A protein and the small-molecule ligand that binds it are described below.
Small molecule (SMILES): CO[C@@H](C(=O)NCCOc1c(C)cc(C)cc1C)[C@H](O)[C@@H](O)[C@H](O)/C=C/C(C)(C)C

Binding-site contacts:
Ligand atom C29 contacts residue GLY36 of chain 1.A at 3.5 Å.
Ligand atom O4 contacts residue HIS114 of chain 1.A at 3.2 Å (h-bond).
Ligand atom C05 contacts residue MN1 of chain 1.C at 3.1 Å.
Ligand atom O3 contacts residue ASP142 of chain 1.A at 3.3 Å (salt-bridge).
Ligand atom C08 contacts residue TYR97 of chain 1.A at 3.4 Å (hydrophobic).
Ligand atom C24 contacts residue HIS212 of chain 1.A at 3.4 Å.
Ligand atom C05 contacts residue ASP131 of chain 1.A at 3.6 Å.
Ligand atom C04 contacts residue MN1 of chain 1.C at 3.1 Å.
Ligand atom O3 contacts residue ASP131 of chain 1.A at 3.3 Å (salt-bridge).
Ligand atom O5 contacts residue GLU238 of chain 1.A at 3.4 Å (salt-bridge).
Ligand atom O1 contacts residue ASP131 of chain 1.A at 2.9 Å (salt-bridge).
Ligand atom C05 contacts residue MN1 of chain 1.B at 3.1 Å.
Ligand atom C29 contacts residue HIS212 of chain 1.A at 3.5 Å.
Ligand atom C10 contacts residue CYS105 of chain 1.A at 3.7 Å (hydrophobic).
Ligand atom C06 contacts residue HIS212 of chain 1.A at 3.6 Å.
Ligand atom O3 contacts residue MN1 of chain 1.B at 2.2 Å.
Ligand atom N contacts residue THR203 of chain 1.A at 2.8 Å (h-bond).
Ligand atom O2 contacts residue GLU238 of chain 1.A at 3.4 Å (salt-bridge).
Ligand atom C06 contacts residue MN1 of chain 1.B at 3.3 Å.
Ligand atom O5 contacts residue HIS114 of chain 1.A at 2.8 Å (h-bond).
Ligand atom O3 contacts residue MN1 of chain 1.C at 2.2 Å.
Ligand atom C07 contacts residue GLU238 of chain 1.A at 3.3 Å.
Ligand atom C24 contacts residue GLU35 of chain 1.A at 3.7 Å.
Ligand atom O1 contacts residue MN1 of chain 1.C at 2.1 Å.
Ligand atom C28 contacts residue TYR97 of chain 1.A at 3.5 Å (hydrophobic).
Ligand atom C09 contacts residue TYR97 of chain 1.A at 3.7 Å (hydrophobic).
Ligand atom C05 contacts residue GLU238 of chain 1.A at 3.4 Å.
Ligand atom O2 contacts residue MN1 of chain 1.B at 2.4 Å.
Ligand atom O3 contacts residue GLU238 of chain 1.A at 2.5 Å (salt-bridge).
Ligand atom C23 contacts residue HIS212 of chain 1.A at 3.6 Å.
Ligand atom O2 contacts residue HIS205 of chain 1.A at 2.9 Å (h-bond).
Ligand atom O1 contacts residue ASP142 of chain 1.A at 3.2 Å (salt-bridge).
Ligand atom C20 contacts residue HIS212 of chain 1.A at 3.6 Å.
Ligand atom C25 contacts residue HIS212 of chain 1.A at 3.7 Å.
Ligand atom O2 contacts residue HIS212 of chain 1.A at 2.7 Å (h-bond).
Ligand atom C21 contacts residue GLU238 of chain 1.A at 3.5 Å.
Ligand atom C02 contacts residue PHE211 of chain 1.A at 3.6 Å (hydrophobic).
Ligand atom C19 contacts residue THR203 of chain 1.A at 3.5 Å.
Ligand atom C21 contacts residue HIS114 of chain 1.A at 3.5 Å.
Ligand atom O3 contacts residue GLU269 of chain 1.A at 3.1 Å (salt-bridge).

Sequence of chain 1.A:
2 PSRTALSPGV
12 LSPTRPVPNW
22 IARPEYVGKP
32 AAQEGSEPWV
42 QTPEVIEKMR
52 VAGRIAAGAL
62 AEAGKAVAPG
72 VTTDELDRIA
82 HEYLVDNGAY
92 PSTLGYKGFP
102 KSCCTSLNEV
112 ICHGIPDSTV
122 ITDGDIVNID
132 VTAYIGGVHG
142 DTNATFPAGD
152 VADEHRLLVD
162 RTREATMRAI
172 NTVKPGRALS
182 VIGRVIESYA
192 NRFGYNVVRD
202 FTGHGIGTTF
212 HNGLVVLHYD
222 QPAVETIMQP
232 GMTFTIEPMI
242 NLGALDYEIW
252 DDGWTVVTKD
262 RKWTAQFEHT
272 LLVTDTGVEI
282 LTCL